Binding-site contacts:
Ligand atom C3 contacts residue ILE246 of chain 1.B at 4.2 Å (hydrophobic).
Ligand atom C1 contacts residue ILE246 of chain 1.B at 4.3 Å (hydrophobic).
Ligand atom N5 contacts residue PHE283 of chain 1.B at 3.6 Å.
Ligand atom O4 contacts residue PHE250 of chain 1.B at 3.7 Å.
Ligand atom C10 contacts residue PHE283 of chain 1.B at 3.7 Å (hydrophobic).
Ligand atom C15 contacts residue PHE250 of chain 1.B at 4.2 Å (hydrophobic).
Ligand atom C8 contacts residue LEU229 of chain 1.B at 4.3 Å (hydrophobic).
Ligand atom C2 contacts residue GLN280 of chain 1.B at 4.2 Å.
Ligand atom C3 contacts residue LEU229 of chain 1.B at 4.1 Å (hydrophobic).
Ligand atom C13 contacts residue GLN280 of chain 1.B at 4.3 Å.
Ligand atom N12 contacts residue ILE246 of chain 1.B at 3.9 Å.
Ligand atom C3 contacts residue PHE283 of chain 1.B at 3.7 Å (hydrophobic).
Ligand atom N12 contacts residue VAL232 of chain 1.B at 3.3 Å.
Ligand atom C9 contacts residue VAL232 of chain 1.B at 4.2 Å (hydrophobic).
Ligand atom C2 contacts residue PHE250 of chain 1.B at 4.3 Å (hydrophobic).
Ligand atom C9 contacts residue ILE246 of chain 1.B at 3.8 Å (hydrophobic).
Ligand atom N7 contacts residue ILE246 of chain 1.B at 3.6 Å.
Ligand atom N7 contacts residue PHE283 of chain 1.B at 3.6 Å.
Ligand atom N12 contacts residue PHE283 of chain 1.B at 4.2 Å.
Ligand atom N5 contacts residue GLN280 of chain 1.B at 3.3 Å (h-bond).
Ligand atom C10 contacts residue GLN280 of chain 1.B at 3.2 Å.
Ligand atom N12 contacts residue GLN280 of chain 1.B at 3.3 Å (h-bond).
Ligand atom C2 contacts residue PHE283 of chain 1.B at 3.8 Å (hydrophobic).
Ligand atom C13 contacts residue PHE283 of chain 1.B at 4.1 Å (hydrophobic).
Ligand atom O6 contacts residue PHE283 of chain 1.B at 4.0 Å.
Ligand atom C14 contacts residue PHE250 of chain 1.B at 4.2 Å (hydrophobic).
Ligand atom C11 contacts residue PHE250 of chain 1.B at 3.8 Å (hydrophobic).
Ligand atom O6 contacts residue PHE250 of chain 1.B at 3.7 Å.
Ligand atom C10 contacts residue TYR247 of chain 1.B at 3.8 Å (hydrophobic).
Ligand atom C13 contacts residue TYR247 of chain 1.B at 4.0 Å (hydrophobic).
Ligand atom C13 contacts residue MET267 of chain 1.B at 3.3 Å (hydrophobic).
Ligand atom C1 contacts residue PHE250 of chain 1.B at 4.3 Å (hydrophobic).
Ligand atom C9 contacts residue GLN280 of chain 1.B at 4.2 Å.
Ligand atom N12 contacts residue SER231 of chain 1.B at 4.2 Å.
Ligand atom C1 contacts residue PHE283 of chain 1.B at 3.6 Å (hydrophobic).
Ligand atom C2 contacts residue ILE246 of chain 1.B at 4.2 Å (hydrophobic).
Ligand atom C9 contacts residue PHE283 of chain 1.B at 3.5 Å (hydrophobic).
Ligand atom O6 contacts residue GLN280 of chain 1.B at 4.1 Å.
Ligand atom C15 contacts residue HIS79 of chain 1.B at 3.6 Å.
Ligand atom O4 contacts residue PHE283 of chain 1.B at 4.0 Å.

Sequence of chain 1.B:
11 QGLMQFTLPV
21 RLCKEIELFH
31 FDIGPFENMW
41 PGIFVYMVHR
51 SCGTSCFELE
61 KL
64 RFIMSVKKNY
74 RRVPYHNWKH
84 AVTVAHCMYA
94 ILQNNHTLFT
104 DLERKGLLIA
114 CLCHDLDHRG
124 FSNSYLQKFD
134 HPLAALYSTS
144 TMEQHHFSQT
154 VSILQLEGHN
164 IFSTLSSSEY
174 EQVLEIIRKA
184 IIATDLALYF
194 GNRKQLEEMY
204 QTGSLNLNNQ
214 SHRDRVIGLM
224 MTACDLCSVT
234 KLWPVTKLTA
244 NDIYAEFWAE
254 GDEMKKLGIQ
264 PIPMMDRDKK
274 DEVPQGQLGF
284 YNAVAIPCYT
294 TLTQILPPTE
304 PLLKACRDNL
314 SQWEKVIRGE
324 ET

A protein and the small-molecule ligand that binds it are described below.
Small molecule (SMILES): CCCCOc1cnc(N)nc1OCC